Sequence of chain 1.B:
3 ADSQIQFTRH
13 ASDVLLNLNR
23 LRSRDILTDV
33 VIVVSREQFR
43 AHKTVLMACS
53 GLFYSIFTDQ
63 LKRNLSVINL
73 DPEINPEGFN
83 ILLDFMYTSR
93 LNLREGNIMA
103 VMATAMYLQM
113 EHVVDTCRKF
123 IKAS

The protein below binds the small molecule below.
Small molecule (SMILES): C[C@H]1CN(C2COC2)CCN1c1cc(NC(=O)Cn2cc(-c3cc(Cl)c(O)c(C(N)=O)c3)c3c(=O)n(C)c(C(F)(F)F)nc32)c(Cl)cn1

Binding-site contacts:
Ligand atom N01 contacts residue GLN111 of chain 1.A at 3.1 Å (h-bond).
Ligand atom C02 contacts residue GLN111 of chain 1.A at 3.5 Å.
Ligand atom C21 contacts residue MET49 of chain 1.A at 3.5 Å (hydrophobic).
Ligand atom C42 contacts residue GLY53 of chain 1.A at 3.4 Å.
Ligand atom C05 contacts residue GLN111 of chain 1.A at 3.5 Å.
Ligand atom F47 contacts residue GLN111 of chain 1.A at 3.1 Å.
Ligand atom CL10 contacts residue HIS12 of chain 1.B at 3.3 Å.
Ligand atom O15 contacts residue HIS114 of chain 1.A at 3.0 Å (h-bond).
Ligand atom O15 contacts residue VAL115 of chain 1.A at 3.0 Å (h-bond).
Ligand atom N16 contacts residue VAL115 of chain 1.A at 3.6 Å.
Ligand atom C44 contacts residue GLN111 of chain 1.A at 3.5 Å.
Ligand atom CL10 contacts residue ASP15 of chain 1.B at 3.4 Å.
Ligand atom CL40 contacts residue ALA50 of chain 1.A at 3.5 Å.
Ligand atom C08 contacts residue ALA50 of chain 1.A at 3.4 Å (hydrophobic).
Ligand atom O15 contacts residue GLU113 of chain 1.A at 3.4 Å (salt-bridge).
Ligand atom C39 contacts residue TYR56 of chain 1.A at 3.5 Å (hydrophobic).
Ligand atom N22 contacts residue MET49 of chain 1.A at 3.0 Å (h-bond).
Ligand atom C20 contacts residue MET49 of chain 1.A at 3.1 Å (hydrophobic).
Ligand atom C18 contacts residue SER52 of chain 1.A at 3.4 Å.
Ligand atom N19 contacts residue SER52 of chain 1.A at 3.6 Å.
Ligand atom F46 contacts residue GLY53 of chain 1.A at 3.5 Å.
Ligand atom N43 contacts residue GLY53 of chain 1.A at 3.2 Å.
Ligand atom C23 contacts residue TYR56 of chain 1.A at 3.6 Å (hydrophobic).
Ligand atom N16 contacts residue HIS114 of chain 1.A at 3.4 Å.
Ligand atom C14 contacts residue HIS114 of chain 1.A at 3.5 Å.
Ligand atom C06 contacts residue CYS51 of chain 1.A at 3.6 Å (hydrophobic).
Ligand atom C03 contacts residue GLN111 of chain 1.A at 3.1 Å.
Ligand atom O12 contacts residue HIS12 of chain 1.B at 2.7 Å (h-bond).
Ligand atom O15 contacts residue MET112 of chain 1.A at 3.1 Å.
Ligand atom C11 contacts residue HIS12 of chain 1.B at 3.6 Å.
Ligand atom C20 contacts residue SER52 of chain 1.A at 3.5 Å.
Ligand atom C07 contacts residue CYS51 of chain 1.A at 3.4 Å (hydrophobic).
Ligand atom N22 contacts residue TYR56 of chain 1.A at 3.5 Å.
Ligand atom C18 contacts residue CYS51 of chain 1.A at 3.3 Å (hydrophobic).
Ligand atom N37 contacts residue ARG22 of chain 1.B at 3.4 Å.
Ligand atom C18 contacts residue ALA50 of chain 1.A at 3.3 Å (hydrophobic).
Ligand atom O04 contacts residue GLN111 of chain 1.A at 3.4 Å (h-bond).
Ligand atom O04 contacts residue MET112 of chain 1.A at 3.6 Å.
Ligand atom O04 contacts residue GLU113 of chain 1.A at 2.9 Å (salt-bridge).
Ligand atom CL40 contacts residue MET49 of chain 1.A at 3.2 Å.

Sequence of chain 1.A:
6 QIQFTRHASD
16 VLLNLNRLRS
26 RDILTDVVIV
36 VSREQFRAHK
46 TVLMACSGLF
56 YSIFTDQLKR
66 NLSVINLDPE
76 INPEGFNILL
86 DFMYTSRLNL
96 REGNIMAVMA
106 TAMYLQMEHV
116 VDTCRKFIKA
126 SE